This small molecule binds to this protein.
Small molecule (SMILES): Nc1nc(O)c2c(n1)[nH]c[n+]2Cc1ccc(F)c(F)c1

Sequence of chain 1.C:
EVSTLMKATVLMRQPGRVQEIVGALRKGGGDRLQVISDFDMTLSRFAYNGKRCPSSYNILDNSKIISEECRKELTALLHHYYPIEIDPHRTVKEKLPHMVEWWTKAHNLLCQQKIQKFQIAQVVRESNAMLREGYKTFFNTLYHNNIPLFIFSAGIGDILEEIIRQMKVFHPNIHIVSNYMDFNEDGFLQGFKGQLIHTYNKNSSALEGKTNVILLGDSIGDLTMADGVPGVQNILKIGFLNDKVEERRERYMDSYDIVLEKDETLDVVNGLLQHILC

Binding-site contacts:
Ligand atom N1 contacts residue LEU65 of chain 1.C at 4.0 Å.
Ligand atom N1 contacts residue ASP66 of chain 1.C at 2.8 Å (salt-bridge).
Ligand atom F2 contacts residue EDO1 of chain 1.EA at 4.0 Å.
Ligand atom C2 contacts residue ALA111 of chain 1.C at 3.9 Å (hydrophobic).
Ligand atom C6 contacts residue ASP66 of chain 1.C at 3.5 Å.
Ligand atom O6 contacts residue LEU79 of chain 1.C at 3.7 Å.
Ligand atom N1 contacts residue LEU115 of chain 1.C at 4.0 Å.
Ligand atom N3 contacts residue TYR62 of chain 1.C at 3.5 Å.
Ligand atom C2 contacts residue TYR62 of chain 1.C at 3.8 Å (hydrophobic).
Ligand atom N4 contacts residue ASP66 of chain 1.C at 2.8 Å (salt-bridge).
Ligand atom C5 contacts residue TRP107 of chain 1.C at 3.4 Å (hydrophobic).
Ligand atom C10 contacts residue TRP107 of chain 1.C at 4.0 Å (hydrophobic).
Ligand atom C4 contacts residue TYR62 of chain 1.C at 3.4 Å (hydrophobic).
Ligand atom N1 contacts residue TYR62 of chain 1.C at 3.9 Å.
Ligand atom C5 contacts residue TRP108 of chain 1.C at 3.4 Å (hydrophobic).
Ligand atom C8 contacts residue TYR62 of chain 1.C at 3.7 Å (hydrophobic).
Ligand atom C9 contacts residue TYR62 of chain 1.C at 4.0 Å (hydrophobic).
Ligand atom C9 contacts residue TRP107 of chain 1.C at 3.6 Å (hydrophobic).
Ligand atom C3 contacts residue TRP107 of chain 1.C at 3.2 Å (hydrophobic).
Ligand atom N9 contacts residue TYR62 of chain 1.C at 3.5 Å.
Ligand atom C1 contacts residue ALA111 of chain 1.C at 3.9 Å (hydrophobic).
Ligand atom N9 contacts residue TRP108 of chain 1.C at 3.7 Å.
Ligand atom N9 contacts residue HIS112 of chain 1.C at 3.9 Å.
Ligand atom O6 contacts residue ASP66 of chain 1.C at 3.6 Å.
Ligand atom N4 contacts residue TYR62 of chain 1.C at 4.0 Å.
Ligand atom C2 contacts residue TRP108 of chain 1.C at 3.4 Å (hydrophobic).
Ligand atom C6 contacts residue TYR62 of chain 1.C at 3.7 Å (hydrophobic).
Ligand atom C12 contacts residue TYR62 of chain 1.C at 4.0 Å (hydrophobic).
Ligand atom F2 contacts residue LEU83 of chain 1.C at 3.7 Å.
Ligand atom N7 contacts residue ALA111 of chain 1.C at 3.4 Å.
Ligand atom O6 contacts residue EDO1 of chain 1.EA at 3.5 Å (h-bond).
Ligand atom C7 contacts residue TRP107 of chain 1.C at 3.4 Å (hydrophobic).
Ligand atom C1 contacts residue ASP66 of chain 1.C at 3.7 Å.
Ligand atom C9 contacts residue RBL1 of chain 1.AA at 3.5 Å.
Ligand atom C12 contacts residue TRP107 of chain 1.C at 3.7 Å (hydrophobic).
Ligand atom C3 contacts residue ALA111 of chain 1.C at 3.9 Å (hydrophobic).
Ligand atom C1 contacts residue TYR62 of chain 1.C at 3.9 Å (hydrophobic).
Ligand atom F1 contacts residue RBL1 of chain 1.AA at 3.0 Å.
Ligand atom C8 contacts residue ALA111 of chain 1.C at 3.5 Å (hydrophobic).
Ligand atom C9 contacts residue TRP108 of chain 1.C at 3.6 Å (hydrophobic).